Binding-site contacts:
Ligand atom C5 contacts residue ASP64 of chain 1.A at 4.4 Å.
Ligand atom O5 contacts residue ASN239 of chain 1.A at 3.5 Å (h-bond).
Ligand atom C1 contacts residue ASP64 of chain 1.A at 3.6 Å.
Ligand atom C6 contacts residue GLY205 of chain 1.A at 3.8 Å.
Ligand atom C4 contacts residue ASN239 of chain 1.A at 4.3 Å.
Ligand atom C1 contacts residue GLN190 of chain 1.A at 4.2 Å.
Ligand atom C6 contacts residue GLN190 of chain 1.A at 3.6 Å.
Ligand atom O4 contacts residue GLN190 of chain 1.A at 3.3 Å (h-bond).
Ligand atom C5 contacts residue ASN206 of chain 1.A at 3.5 Å.
Ligand atom O7 contacts residue GLN190 of chain 1.A at 2.7 Å (h-bond).
Ligand atom C8 contacts residue GLY191 of chain 1.A at 3.9 Å.
Ligand atom N2 contacts residue GLN190 of chain 1.A at 4.3 Å.
Ligand atom C5 contacts residue GLN190 of chain 1.A at 3.9 Å.
Ligand atom C8 contacts residue GLN190 of chain 1.A at 4.4 Å.
Ligand atom C4 contacts residue ASN206 of chain 1.A at 4.3 Å.
Ligand atom C5 contacts residue ASN239 of chain 1.A at 4.2 Å.
Ligand atom O7 contacts residue ASN206 of chain 1.A at 3.4 Å (h-bond).
Ligand atom C8 contacts residue VAL237 of chain 1.A at 4.4 Å (hydrophobic).
Ligand atom C6 contacts residue ASN239 of chain 1.A at 4.1 Å.
Ligand atom C3 contacts residue ASN206 of chain 1.A at 3.9 Å.
Ligand atom C7 contacts residue GLN190 of chain 1.A at 3.7 Å.
Ligand atom O5 contacts residue GLN190 of chain 1.A at 4.3 Å.
Ligand atom O5 contacts residue ASN206 of chain 1.A at 2.2 Å (h-bond).
Ligand atom C7 contacts residue ASN206 of chain 1.A at 3.6 Å.
Ligand atom C5 contacts residue GLY205 of chain 1.A at 4.4 Å.
Ligand atom O5 contacts residue GLY205 of chain 1.A at 3.8 Å.
Ligand atom O5 contacts residue ASP64 of chain 1.A at 4.3 Å.
Ligand atom C6 contacts residue GLY191 of chain 1.A at 4.3 Å.
Ligand atom C2 contacts residue ASN239 of chain 1.A at 4.4 Å.
Ligand atom O6 contacts residue ASN239 of chain 1.A at 3.0 Å (h-bond).
Ligand atom C1 contacts residue ASN206 of chain 1.A at 1.4 Å.
Ligand atom C2 contacts residue ASN206 of chain 1.A at 2.6 Å.
Ligand atom C1 contacts residue ASN239 of chain 1.A at 4.4 Å.
Ligand atom O6 contacts residue GLY205 of chain 1.A at 3.8 Å.
Ligand atom C2 contacts residue GLN190 of chain 1.A at 4.0 Å.
Ligand atom N2 contacts residue ASN206 of chain 1.A at 3.1 Å (h-bond).
Ligand atom C4 contacts residue GLN190 of chain 1.A at 4.2 Å.

Sequence of chain 1.A:
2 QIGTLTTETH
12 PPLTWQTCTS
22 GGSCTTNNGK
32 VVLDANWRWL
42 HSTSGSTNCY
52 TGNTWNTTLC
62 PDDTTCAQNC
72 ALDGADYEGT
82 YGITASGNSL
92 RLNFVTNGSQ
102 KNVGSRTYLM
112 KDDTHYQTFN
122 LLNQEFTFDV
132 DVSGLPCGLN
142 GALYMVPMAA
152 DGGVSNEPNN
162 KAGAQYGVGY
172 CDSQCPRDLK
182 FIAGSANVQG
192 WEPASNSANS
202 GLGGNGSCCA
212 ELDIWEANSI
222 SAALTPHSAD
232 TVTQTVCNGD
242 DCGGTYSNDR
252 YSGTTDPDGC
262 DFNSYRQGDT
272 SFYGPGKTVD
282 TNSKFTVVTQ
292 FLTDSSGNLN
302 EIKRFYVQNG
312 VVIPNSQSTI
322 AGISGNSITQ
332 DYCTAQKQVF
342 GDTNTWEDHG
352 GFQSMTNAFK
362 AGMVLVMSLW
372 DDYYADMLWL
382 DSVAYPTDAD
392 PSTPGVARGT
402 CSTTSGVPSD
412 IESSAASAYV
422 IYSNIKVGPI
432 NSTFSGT

The protein below binds the small molecule below.
Small molecule (SMILES): CC(=O)N[C@H]1[C@H](O[C@H]2[C@H](O)[C@@H](NC(C)=O)CO[C@@H]2CO)O[C@H](CO)[C@@H](O)[C@@H]1O